A protein and the small-molecule ligand that binds it are described below.
Small molecule (SMILES): Cc1ccccc1O

Sequence of chain 1.A:
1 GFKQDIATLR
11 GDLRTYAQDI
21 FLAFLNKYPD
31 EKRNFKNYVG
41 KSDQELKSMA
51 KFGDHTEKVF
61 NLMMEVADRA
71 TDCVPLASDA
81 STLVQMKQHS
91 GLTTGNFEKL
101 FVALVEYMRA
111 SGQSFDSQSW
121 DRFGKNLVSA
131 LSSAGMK

Binding-site contacts:
Ligand atom C10 contacts residue THR56 of chain 1.A at 3.9 Å.
Ligand atom C14 contacts residue PHE21 of chain 1.A at 3.7 Å (hydrophobic).
Ligand atom OAB contacts residue PHE35 of chain 1.A at 4.2 Å.
Ligand atom C13 contacts residue TYR38 of chain 1.A at 3.9 Å (hydrophobic).
Ligand atom C10 contacts residue PHE21 of chain 1.A at 2.3 Å (hydrophobic).
Ligand atom C13 contacts residue HIS55 of chain 1.A at 3.8 Å.
Ligand atom C9 contacts residue VAL59 of chain 1.A at 3.3 Å (hydrophobic).
Ligand atom C14 contacts residue HIS55 of chain 1.A at 4.3 Å.
Ligand atom OAB contacts residue HEM1 of chain 1.C at 2.9 Å (h-bond).
Ligand atom C13 contacts residue PHE21 of chain 1.A at 4.0 Å (hydrophobic).
Ligand atom C9 contacts residue PHE35 of chain 1.A at 4.3 Å (hydrophobic).
Ligand atom C14 contacts residue PHE35 of chain 1.A at 3.7 Å (hydrophobic).
Ligand atom C14 contacts residue HEM1 of chain 1.C at 4.0 Å.
Ligand atom C13 contacts residue THR56 of chain 1.A at 4.1 Å.
Ligand atom C13 contacts residue PHE35 of chain 1.A at 4.0 Å (hydrophobic).
Ligand atom C12 contacts residue PHE52 of chain 1.A at 4.2 Å (hydrophobic).
Ligand atom C12 contacts residue THR56 of chain 1.A at 3.7 Å.
Ligand atom C9 contacts residue THR56 of chain 1.A at 4.4 Å.
Ligand atom C15 contacts residue HEM1 of chain 1.C at 2.9 Å.
Ligand atom C11 contacts residue THR56 of chain 1.A at 3.3 Å.
Ligand atom C11 contacts residue PHE21 of chain 1.A at 2.7 Å (hydrophobic).
Ligand atom C12 contacts residue TYR38 of chain 1.A at 3.9 Å (hydrophobic).
Ligand atom C9 contacts residue PHE21 of chain 1.A at 2.9 Å (hydrophobic).
Ligand atom C15 contacts residue HIS55 of chain 1.A at 4.4 Å.
Ligand atom C13 contacts residue HEM1 of chain 1.C at 3.9 Å.
Ligand atom C10 contacts residue VAL59 of chain 1.A at 4.1 Å (hydrophobic).
Ligand atom C12 contacts residue HIS55 of chain 1.A at 4.5 Å.
Ligand atom C15 contacts residue VAL59 of chain 1.A at 3.8 Å (hydrophobic).
Ligand atom OAB contacts residue HIS55 of chain 1.A at 3.3 Å.
Ligand atom C12 contacts residue PHE21 of chain 1.A at 3.3 Å (hydrophobic).
Ligand atom OAB contacts residue LYS51 of chain 1.A at 4.5 Å.
Ligand atom OAB contacts residue TYR38 of chain 1.A at 2.9 Å (h-bond).
Ligand atom C14 contacts residue VAL59 of chain 1.A at 3.8 Å (hydrophobic).
Ligand atom C15 contacts residue PHE35 of chain 1.A at 3.6 Å (hydrophobic).